Binding-site contacts:
Ligand atom C3D contacts residue LYS83 of chain 1.A at 3.6 Å.
Ligand atom CMD contacts residue TYR74 of chain 1.A at 3.4 Å (hydrophobic).
Ligand atom CMD contacts residue GLN73 of chain 1.A at 3.5 Å.
Ligand atom O2A contacts residue LYS83 of chain 1.A at 2.7 Å (salt-bridge).
Ligand atom CAD contacts residue SER72 of chain 1.A at 3.5 Å.
Ligand atom O1D contacts residue SER72 of chain 1.A at 2.8 Å.
Ligand atom C2D contacts residue LYS83 of chain 1.A at 3.5 Å.
Ligand atom C4A contacts residue ASP87 of chain 1.A at 3.5 Å.
Ligand atom CHB contacts residue ASP87 of chain 1.A at 3.5 Å.
Ligand atom OC contacts residue THR66 of chain 1.A at 3.5 Å.
Ligand atom CHD contacts residue CYS84 of chain 1.A at 3.4 Å (hydrophobic).
Ligand atom O1A contacts residue ARG86 of chain 1.A at 2.8 Å (salt-bridge).
Ligand atom NC contacts residue GLN73 of chain 1.A at 2.8 Å (h-bond).
Ligand atom CGA contacts residue LYS83 of chain 1.A at 3.6 Å.
Ligand atom ND contacts residue LEU124 of chain 1.A at 3.6 Å.
Ligand atom CGD contacts residue SER72 of chain 1.A at 3.4 Å.
Ligand atom CBC contacts residue CYS84 of chain 1.A at 2.4 Å (hydrophobic).
Ligand atom OC contacts residue TYR74 of chain 1.A at 3.2 Å.
Ligand atom CAC contacts residue CYS84 of chain 1.A at 1.8 Å (hydrophobic).
Ligand atom C3C contacts residue TRP128 of chain 1.A at 3.5 Å (hydrophobic).
Ligand atom ND contacts residue ASP87 of chain 1.A at 3.0 Å (salt-bridge).
Ligand atom CBD contacts residue SER72 of chain 1.A at 3.5 Å.
Ligand atom C2C contacts residue CYS84 of chain 1.A at 3.2 Å (hydrophobic).
Ligand atom C1C contacts residue GLN73 of chain 1.A at 3.5 Å.
Ligand atom NA contacts residue ARG86 of chain 1.A at 3.0 Å (salt-bridge).
Ligand atom C3C contacts residue CYS84 of chain 1.A at 3.0 Å (hydrophobic).
Ligand atom OC contacts residue ALA75 of chain 1.A at 2.8 Å (h-bond).
Ligand atom NC contacts residue TRP128 of chain 1.A at 3.2 Å.
Ligand atom OC contacts residue GLN73 of chain 1.A at 3.4 Å (h-bond).
Ligand atom CMD contacts residue SER72 of chain 1.A at 3.6 Å.
Ligand atom C1C contacts residue ALA75 of chain 1.A at 3.4 Å (hydrophobic).
Ligand atom C1A contacts residue ARG86 of chain 1.A at 3.2 Å.
Ligand atom CBB contacts residue TYR110 of chain 1.A at 3.6 Å (hydrophobic).
Ligand atom CAB contacts residue TYR110 of chain 1.A at 3.4 Å (hydrophobic).
Ligand atom C3B contacts residue TYR90 of chain 1.A at 3.6 Å (hydrophobic).
Ligand atom O2D contacts residue SER72 of chain 1.A at 3.5 Å.
Ligand atom NA contacts residue ASP87 of chain 1.A at 2.6 Å (salt-bridge).
Ligand atom C4A contacts residue ARG86 of chain 1.A at 3.4 Å.
Ligand atom CAA contacts residue PHE122 of chain 1.A at 3.5 Å (hydrophobic).
Ligand atom C1C contacts residue TRP128 of chain 1.A at 3.5 Å (hydrophobic).

Sequence of chain 1.A:
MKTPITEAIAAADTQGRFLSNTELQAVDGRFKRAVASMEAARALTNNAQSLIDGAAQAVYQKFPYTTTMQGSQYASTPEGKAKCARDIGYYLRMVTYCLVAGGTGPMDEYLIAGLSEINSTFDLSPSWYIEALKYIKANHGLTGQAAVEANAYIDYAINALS

This protein binds this small molecule.
Small molecule (SMILES): CCC1=C(C)/C(=C/c2[nH]c(Cc3[nH]c(CC4=NC(=O)[C@H](C)[C@H]4CC)c(C)c3CCC(=O)O)c(CCC(=O)O)c2C)NC1=O